A protein and the small-molecule ligand that binds it are described below.
Small molecule (SMILES): CC(=O)N[C@@H]1[C@@H](O[C@@H]2O[C@@H](C)[C@@H](O)[C@@H](O)[C@@H]2O)[C@H](O[C@H]2O[C@H](CO)[C@H](O)[C@H](O[C@]3(C(=O)O)C[C@H](O)[C@@H](NC(C)=O)[C@H]([C@H](O)[C@H](O)CO)O3)[C@H]2O)[C@@H](COS(=O)(=O)O)O[C@H]1O

Binding-site contacts:
Ligand atom O7A contacts residue LYS189 of chain 1.A at 2.6 Å (salt-bridge).
Ligand atom C10 contacts residue VAL131 of chain 1.A at 3.7 Å (hydrophobic).
Ligand atom O3 contacts residue GLN222 of chain 1.A at 3.5 Å (h-bond).
Ligand atom C9 contacts residue HIS179 of chain 1.A at 3.3 Å.
Ligand atom O3 contacts residue LYS218 of chain 1.A at 2.7 Å (salt-bridge).
Ligand atom C9 contacts residue TYR91 of chain 1.A at 3.3 Å (hydrophobic).
Ligand atom O1B contacts residue SER133 of chain 1.A at 2.9 Å (h-bond).
Ligand atom O9 contacts residue HIS179 of chain 1.A at 3.3 Å (h-bond).
Ligand atom O10 contacts residue LEU190 of chain 1.A at 3.0 Å.
Ligand atom O8 contacts residue LYS189 of chain 1.A at 3.0 Å (salt-bridge).
Ligand atom C4 contacts residue VAL131 of chain 1.A at 3.8 Å (hydrophobic).
Ligand atom C1 contacts residue SER133 of chain 1.A at 3.7 Å.
Ligand atom C2 contacts residue GLN222 of chain 1.A at 4.0 Å.
Ligand atom N5 contacts residue VAL131 of chain 1.A at 2.9 Å (h-bond).
Ligand atom C9 contacts residue GLU186 of chain 1.A at 3.5 Å.
Ligand atom O1A contacts residue SER132 of chain 1.A at 2.7 Å (h-bond).
Ligand atom O1A contacts residue SER133 of chain 1.A at 3.8 Å.
Ligand atom C1 contacts residue GLN222 of chain 1.A at 3.3 Å.
Ligand atom O8 contacts residue GLN222 of chain 1.A at 3.2 Å (h-bond).
Ligand atom O9 contacts residue ASN182 of chain 1.A at 3.2 Å (h-bond).
Ligand atom C8 contacts residue TYR91 of chain 1.A at 3.8 Å (hydrophobic).
Ligand atom C7 contacts residue TRP149 of chain 1.A at 4.0 Å (hydrophobic).
Ligand atom O1B contacts residue SER132 of chain 1.A at 3.6 Å.
Ligand atom C1 contacts residue SER132 of chain 1.A at 3.6 Å.
Ligand atom C8 contacts residue GLU186 of chain 1.A at 3.6 Å.
Ligand atom C11 contacts residue TRP149 of chain 1.A at 3.8 Å (hydrophobic).
Ligand atom O9 contacts residue GLU186 of chain 1.A at 2.8 Å (salt-bridge).
Ligand atom O6 contacts residue GLU186 of chain 1.A at 3.6 Å (salt-bridge).
Ligand atom O4 contacts residue LYS218 of chain 1.A at 3.9 Å.
Ligand atom O9 contacts residue LYS189 of chain 1.A at 3.9 Å.
Ligand atom O4 contacts residue GLN222 of chain 1.A at 2.7 Å (h-bond).
Ligand atom O8 contacts residue TYR91 of chain 1.A at 3.0 Å (h-bond).
Ligand atom C11 contacts residue LEU129 of chain 1.A at 3.4 Å (hydrophobic).
Ligand atom O1B contacts residue GLN222 of chain 1.A at 3.7 Å.
Ligand atom C5 contacts residue VAL131 of chain 1.A at 3.9 Å (hydrophobic).
Ligand atom O7 contacts residue GLU186 of chain 1.A at 3.5 Å (salt-bridge).
Ligand atom C11 contacts residue VAL131 of chain 1.A at 3.5 Å (hydrophobic).
Ligand atom S contacts residue LYS189 of chain 1.A at 3.3 Å (salt-bridge).
Ligand atom O1A contacts residue GLN222 of chain 1.A at 3.0 Å (h-bond).
Ligand atom O9 contacts residue TYR91 of chain 1.A at 3.2 Å (h-bond).

Sequence of chain 1.A:
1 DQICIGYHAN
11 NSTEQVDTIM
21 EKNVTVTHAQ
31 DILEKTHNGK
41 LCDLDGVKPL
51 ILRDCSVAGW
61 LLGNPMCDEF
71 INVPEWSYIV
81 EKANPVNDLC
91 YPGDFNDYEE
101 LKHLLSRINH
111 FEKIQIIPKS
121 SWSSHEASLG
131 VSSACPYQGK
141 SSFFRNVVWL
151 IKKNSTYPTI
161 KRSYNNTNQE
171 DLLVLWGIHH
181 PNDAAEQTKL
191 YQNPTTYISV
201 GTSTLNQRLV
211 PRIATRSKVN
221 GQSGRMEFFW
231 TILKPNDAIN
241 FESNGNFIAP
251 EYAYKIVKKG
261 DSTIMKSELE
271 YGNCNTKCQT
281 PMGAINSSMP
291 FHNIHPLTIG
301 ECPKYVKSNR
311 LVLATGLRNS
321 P